Binding-site contacts:
Ligand atom CP3 contacts residue ALA70 of chain 1.A at 3.7 Å (hydrophobic).
Ligand atom OP1 contacts residue HIS83 of chain 1.A at 3.2 Å.
Ligand atom O6 contacts residue LYS73 of chain 1.A at 3.5 Å (salt-bridge).
Ligand atom NP1 contacts residue GLN39 of chain 1.A at 2.9 Å (h-bond).
Ligand atom CS1 contacts residue CO1 of chain 1.B at 3.3 Å.
Ligand atom CP4 contacts residue PHE122 of chain 1.A at 3.7 Å (hydrophobic).
Ligand atom C4 contacts residue PRO125 of chain 1.A at 3.6 Å (hydrophobic).
Ligand atom O12 contacts residue LYS73 of chain 1.A at 3.7 Å.
Ligand atom NS4 contacts residue GLN60 of chain 1.A at 3.3 Å (h-bond).
Ligand atom OS4 contacts residue GLN60 of chain 1.A at 3.0 Å (h-bond).
Ligand atom N6 contacts residue LEU132 of chain 1.A at 3.5 Å.
Ligand atom OP2 contacts residue LEU107 of chain 1.A at 3.4 Å.
Ligand atom OS4 contacts residue GLU134 of chain 1.A at 3.0 Å (salt-bridge).
Ligand atom CP4 contacts residue GLN39 of chain 1.A at 3.4 Å.
Ligand atom CP4 contacts residue TYR108 of chain 1.A at 3.6 Å (hydrophobic).
Ligand atom OS4 contacts residue HIS7 of chain 1.A at 3.2 Å (h-bond).
Ligand atom C6 contacts residue TRP74 of chain 1.A at 3.5 Å (hydrophobic).
Ligand atom C5 contacts residue TRP74 of chain 1.A at 3.7 Å (hydrophobic).
Ligand atom OS1 contacts residue CO1 of chain 1.B at 2.2 Å.
Ligand atom C2 contacts residue GLY130 of chain 1.A at 3.3 Å.
Ligand atom CP5 contacts residue PHE122 of chain 1.A at 3.7 Å (hydrophobic).
Ligand atom OS5 contacts residue GLY114 of chain 1.A at 3.1 Å.
Ligand atom OS1 contacts residue GLU134 of chain 1.A at 3.2 Å (salt-bridge).
Ligand atom NS4 contacts residue CO1 of chain 1.B at 3.2 Å.
Ligand atom OP1 contacts residue LEU132 of chain 1.A at 3.5 Å.
Ligand atom CS2 contacts residue CO1 of chain 1.B at 3.7 Å.
Ligand atom OS1 contacts residue GLN60 of chain 1.A at 3.1 Å (h-bond).
Ligand atom NS4 contacts residue THR115 of chain 1.A at 3.4 Å (h-bond).
Ligand atom OP3 contacts residue ALA70 of chain 1.A at 3.5 Å.
Ligand atom CP3 contacts residue GLN39 of chain 1.A at 3.6 Å.
Ligand atom OS4 contacts residue CO1 of chain 1.B at 2.2 Å.
Ligand atom OS5 contacts residue THR115 of chain 1.A at 2.7 Å (h-bond).
Ligand atom OP1 contacts residue ALA70 of chain 1.A at 3.6 Å.
Ligand atom C2 contacts residue PRO125 of chain 1.A at 3.6 Å (hydrophobic).
Ligand atom N7 contacts residue TRP74 of chain 1.A at 3.6 Å.
Ligand atom N6 contacts residue HIS83 of chain 1.A at 3.0 Å (h-bond).
Ligand atom N3 contacts residue PRO125 of chain 1.A at 3.5 Å.
Ligand atom N6 contacts residue TRP74 of chain 1.A at 3.5 Å.
Ligand atom CS3 contacts residue ASN36 of chain 1.A at 3.7 Å.
Ligand atom OS1 contacts residue HIS84 of chain 1.A at 3.0 Å (h-bond).

Sequence of chain 1.A:
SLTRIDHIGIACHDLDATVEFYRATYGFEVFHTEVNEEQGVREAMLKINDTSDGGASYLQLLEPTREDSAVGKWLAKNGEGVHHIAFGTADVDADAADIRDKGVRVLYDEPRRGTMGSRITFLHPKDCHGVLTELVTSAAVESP

A protein and the small-molecule ligand that binds it are described below.
Small molecule (SMILES): CC(C(=O)SCCNC(=O)CCNC(=O)[C@H](O)C(C)(C)COP(=O)(O)OP(=O)(O)OC[C@H]1O[C@@H](n2cnc3c(N)ncnc32)[C@H](O)[C@@H]1OP(=O)(O)O)=[N+]([O-])[O-]